A small-molecule ligand and the protein it binds are described below.
Small molecule (SMILES): N[C@@H](CCCC[NH3+])C(=O)O

Binding-site contacts:
Ligand atom CD contacts residue MET246 of chain 1.D at 3.7 Å (hydrophobic).
Ligand atom NZ contacts residue MET246 of chain 1.D at 4.3 Å.
Ligand atom CB contacts residue MET249 of chain 1.D at 3.9 Å (hydrophobic).
Ligand atom CD contacts residue GLU129 of chain 1.D at 3.7 Å.
Ligand atom C contacts residue THR245 of chain 1.D at 3.9 Å.
Ligand atom O contacts residue TRP147 of chain 1.D at 4.1 Å.
Ligand atom OXT contacts residue MET249 of chain 1.D at 3.3 Å (h-bond).
Ligand atom N contacts residue THR245 of chain 1.D at 3.0 Å (h-bond).
Ligand atom CG contacts residue MET246 of chain 1.D at 3.5 Å (hydrophobic).
Ligand atom O contacts residue ARG83 of chain 1.D at 2.8 Å (salt-bridge).
Ligand atom CE contacts residue ILE132 of chain 1.D at 4.2 Å (hydrophobic).
Ligand atom CB contacts residue MET246 of chain 1.D at 3.8 Å (hydrophobic).
Ligand atom O contacts residue HIS146 of chain 1.D at 3.5 Å.
Ligand atom OXT contacts residue HIS143 of chain 1.D at 2.7 Å (h-bond).
Ligand atom O contacts residue THR245 of chain 1.D at 3.6 Å.
Ligand atom CG contacts residue PHE250 of chain 1.D at 4.1 Å (hydrophobic).
Ligand atom CG contacts residue MET249 of chain 1.D at 4.2 Å (hydrophobic).
Ligand atom CA contacts residue THR245 of chain 1.D at 3.6 Å.
Ligand atom NZ contacts residue GLU129 of chain 1.D at 3.0 Å (salt-bridge).
Ligand atom N contacts residue TRP147 of chain 1.D at 2.9 Å (h-bond).
Ligand atom CE contacts residue ASN228 of chain 1.D at 3.6 Å.
Ligand atom O contacts residue THR78 of chain 1.D at 4.1 Å.
Ligand atom CB contacts residue THR245 of chain 1.D at 3.5 Å.
Ligand atom CE contacts residue GLU129 of chain 1.D at 3.8 Å.
Ligand atom N contacts residue GLY148 of chain 1.D at 4.1 Å.
Ligand atom C contacts residue ARG83 of chain 1.D at 3.5 Å.
Ligand atom C contacts residue HIS143 of chain 1.D at 3.9 Å.
Ligand atom C contacts residue TRP147 of chain 1.D at 4.1 Å (hydrophobic).
Ligand atom CA contacts residue TRP147 of chain 1.D at 3.7 Å (hydrophobic).
Ligand atom NZ contacts residue ASN228 of chain 1.D at 3.5 Å (h-bond).
Ligand atom O contacts residue LEU75 of chain 1.D at 4.1 Å.
Ligand atom C contacts residue MET249 of chain 1.D at 3.9 Å (hydrophobic).
Ligand atom OXT contacts residue ARG83 of chain 1.D at 2.8 Å (salt-bridge).
Ligand atom OXT contacts residue HIS146 of chain 1.D at 3.4 Å.
Ligand atom N contacts residue HIS146 of chain 1.D at 4.2 Å.
Ligand atom N contacts residue TRP177 of chain 1.D at 3.6 Å.
Ligand atom C contacts residue HIS146 of chain 1.D at 3.5 Å.
Ligand atom NZ contacts residue CYS230 of chain 1.D at 4.2 Å.
Ligand atom CE contacts residue MET246 of chain 1.D at 3.7 Å (hydrophobic).
Ligand atom CA contacts residue HIS146 of chain 1.D at 3.6 Å.

Sequence of chain 1.D:
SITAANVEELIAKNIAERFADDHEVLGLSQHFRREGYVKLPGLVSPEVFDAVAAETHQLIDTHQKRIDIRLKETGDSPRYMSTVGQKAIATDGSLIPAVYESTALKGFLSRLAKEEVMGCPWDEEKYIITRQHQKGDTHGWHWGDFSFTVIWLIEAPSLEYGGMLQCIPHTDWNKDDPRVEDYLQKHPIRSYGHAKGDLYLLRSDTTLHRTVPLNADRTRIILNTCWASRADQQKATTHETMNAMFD